Binding-site contacts:
Ligand atom C contacts residue TYR456 of chain 1.A at 4.0 Å (hydrophobic).
Ligand atom C contacts residue PHE327 of chain 1.D at 4.0 Å (hydrophobic).
Ligand atom N contacts residue PHE327 of chain 1.D at 3.3 Å.
Ligand atom N1 contacts residue PHE327 of chain 1.D at 3.8 Å.
Ligand atom C2 contacts residue ASN329 of chain 1.D at 4.5 Å.
Ligand atom C1 contacts residue ASN329 of chain 1.D at 3.6 Å.
Ligand atom C1 contacts residue TYR456 of chain 1.A at 4.3 Å (hydrophobic).
Ligand atom C2 contacts residue PHE327 of chain 1.D at 4.1 Å (hydrophobic).
Ligand atom C4 contacts residue PHE327 of chain 1.D at 3.6 Å (hydrophobic).
Ligand atom C3 contacts residue PHE327 of chain 1.D at 3.6 Å (hydrophobic).
Ligand atom C contacts residue ASN329 of chain 1.D at 4.3 Å.
Ligand atom C1 contacts residue PHE327 of chain 1.D at 4.2 Å (hydrophobic).
Ligand atom C5 contacts residue ASP328 of chain 1.D at 3.8 Å.
Ligand atom C5 contacts residue ASN329 of chain 1.D at 4.2 Å.
Ligand atom O contacts residue ASP328 of chain 1.D at 3.2 Å (salt-bridge).
Ligand atom O contacts residue PHE327 of chain 1.D at 3.7 Å.
Ligand atom O contacts residue ASN329 of chain 1.D at 3.1 Å (h-bond).

Sequence of chain 1.D:
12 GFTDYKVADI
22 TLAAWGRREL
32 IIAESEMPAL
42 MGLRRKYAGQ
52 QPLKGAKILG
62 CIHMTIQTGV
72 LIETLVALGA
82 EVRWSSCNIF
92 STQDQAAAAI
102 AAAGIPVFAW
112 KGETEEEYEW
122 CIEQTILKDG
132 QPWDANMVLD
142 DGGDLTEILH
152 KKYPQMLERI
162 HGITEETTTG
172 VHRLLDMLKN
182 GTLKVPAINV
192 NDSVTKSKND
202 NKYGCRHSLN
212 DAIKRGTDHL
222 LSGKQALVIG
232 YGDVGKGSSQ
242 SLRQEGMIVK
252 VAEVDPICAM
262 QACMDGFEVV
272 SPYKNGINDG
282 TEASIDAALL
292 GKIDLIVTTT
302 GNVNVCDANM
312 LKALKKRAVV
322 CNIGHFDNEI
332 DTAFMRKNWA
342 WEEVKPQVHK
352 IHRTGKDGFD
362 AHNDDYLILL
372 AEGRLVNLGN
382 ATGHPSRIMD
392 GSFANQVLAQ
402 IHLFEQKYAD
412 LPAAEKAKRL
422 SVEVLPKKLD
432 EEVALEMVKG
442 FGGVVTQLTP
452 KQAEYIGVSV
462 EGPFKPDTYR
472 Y

Sequence of chain 1.A:
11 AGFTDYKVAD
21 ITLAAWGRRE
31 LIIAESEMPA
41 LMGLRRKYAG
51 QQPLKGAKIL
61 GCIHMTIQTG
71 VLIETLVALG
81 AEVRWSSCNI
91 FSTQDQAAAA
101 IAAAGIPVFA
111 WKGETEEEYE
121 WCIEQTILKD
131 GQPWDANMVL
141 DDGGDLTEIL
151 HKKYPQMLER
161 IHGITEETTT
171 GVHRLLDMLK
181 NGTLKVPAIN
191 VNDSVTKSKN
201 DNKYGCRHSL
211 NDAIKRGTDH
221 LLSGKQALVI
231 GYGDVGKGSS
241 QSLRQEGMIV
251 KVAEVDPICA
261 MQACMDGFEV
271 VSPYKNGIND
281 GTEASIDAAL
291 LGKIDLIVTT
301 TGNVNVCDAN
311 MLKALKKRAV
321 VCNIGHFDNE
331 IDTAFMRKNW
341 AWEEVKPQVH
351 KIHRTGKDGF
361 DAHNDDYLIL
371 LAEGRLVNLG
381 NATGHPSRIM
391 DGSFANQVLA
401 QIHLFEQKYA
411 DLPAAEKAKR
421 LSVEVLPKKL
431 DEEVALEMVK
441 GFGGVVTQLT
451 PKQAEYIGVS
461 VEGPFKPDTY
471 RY

A small-molecule ligand and the protein it binds are described below.
Small molecule (SMILES): Nc1ncccc1CO